Binding-site contacts:
Ligand atom C4 contacts residue GLY78 of chain 3.E at 3.3 Å.
Ligand atom O1B contacts residue TYR72 of chain 3.E at 3.8 Å.
Ligand atom C8 contacts residue ARG77 of chain 3.E at 4.2 Å.
Ligand atom O1B contacts residue SER89 of chain 3.E at 4.1 Å.
Ligand atom O1B contacts residue ARG77 of chain 3.E at 2.8 Å (salt-bridge).
Ligand atom O4 contacts residue HIS298 of chain 3.E at 3.0 Å (h-bond).
Ligand atom O1A contacts residue TYR72 of chain 3.E at 3.5 Å.
Ligand atom C1 contacts residue TYR72 of chain 3.E at 3.8 Å (hydrophobic).
Ligand atom O1A contacts residue ARG77 of chain 3.E at 3.1 Å (salt-bridge).
Ligand atom O4 contacts residue TYR72 of chain 3.E at 4.2 Å.
Ligand atom O4 contacts residue ILE79 of chain 3.E at 3.5 Å (h-bond).
Ligand atom C1 contacts residue SER89 of chain 3.E at 4.2 Å.
Ligand atom C4 contacts residue TYR72 of chain 3.E at 3.4 Å (hydrophobic).
Ligand atom O4 contacts residue GLY78 of chain 3.E at 3.0 Å.
Ligand atom C6 contacts residue TYR72 of chain 3.E at 3.3 Å (hydrophobic).
Ligand atom C8 contacts residue TYR72 of chain 3.E at 4.1 Å (hydrophobic).
Ligand atom O3 contacts residue GLY78 of chain 3.E at 3.6 Å.
Ligand atom O4 contacts residue VAL296 of chain 3.E at 4.0 Å.
Ligand atom O6 contacts residue ASN93 of chain 3.E at 3.5 Å (h-bond).
Ligand atom O8 contacts residue TYR72 of chain 3.E at 3.5 Å (h-bond).
Ligand atom C1 contacts residue GLY78 of chain 3.E at 4.0 Å.
Ligand atom C6 contacts residue ASN93 of chain 3.E at 3.4 Å.
Ligand atom O1A contacts residue GLY78 of chain 3.E at 3.3 Å (h-bond).
Ligand atom C7 contacts residue TYR72 of chain 3.E at 3.9 Å (hydrophobic).
Ligand atom N5 contacts residue TYR72 of chain 3.E at 3.1 Å (h-bond).
Ligand atom O4 contacts residue THR291 of chain 3.E at 3.4 Å.
Ligand atom C2 contacts residue GLY78 of chain 3.E at 4.1 Å.
Ligand atom O10 contacts residue THR291 of chain 3.E at 3.8 Å.
Ligand atom C4 contacts residue HIS298 of chain 3.E at 3.6 Å.
Ligand atom O1A contacts residue SER89 of chain 3.E at 3.4 Å (h-bond).
Ligand atom C5 contacts residue ASN93 of chain 3.E at 4.1 Å.
Ligand atom C3 contacts residue GLY78 of chain 3.E at 4.0 Å.
Ligand atom O10 contacts residue ASN293 of chain 3.E at 3.9 Å.
Ligand atom C3 contacts residue GLY78 of chain 3.E at 4.0 Å.
Ligand atom O1B contacts residue ASN80 of chain 3.E at 4.2 Å.
Ligand atom C3 contacts residue HIS298 of chain 3.E at 3.8 Å.
Ligand atom C11 contacts residue ASP85 of chain 3.A at 3.8 Å.
Ligand atom C5 contacts residue TYR72 of chain 3.E at 3.4 Å (hydrophobic).
Ligand atom C1 contacts residue ARG77 of chain 3.E at 3.4 Å.
Ligand atom C3 contacts residue VAL296 of chain 3.E at 3.7 Å (hydrophobic).

Sequence of chain 3.A:
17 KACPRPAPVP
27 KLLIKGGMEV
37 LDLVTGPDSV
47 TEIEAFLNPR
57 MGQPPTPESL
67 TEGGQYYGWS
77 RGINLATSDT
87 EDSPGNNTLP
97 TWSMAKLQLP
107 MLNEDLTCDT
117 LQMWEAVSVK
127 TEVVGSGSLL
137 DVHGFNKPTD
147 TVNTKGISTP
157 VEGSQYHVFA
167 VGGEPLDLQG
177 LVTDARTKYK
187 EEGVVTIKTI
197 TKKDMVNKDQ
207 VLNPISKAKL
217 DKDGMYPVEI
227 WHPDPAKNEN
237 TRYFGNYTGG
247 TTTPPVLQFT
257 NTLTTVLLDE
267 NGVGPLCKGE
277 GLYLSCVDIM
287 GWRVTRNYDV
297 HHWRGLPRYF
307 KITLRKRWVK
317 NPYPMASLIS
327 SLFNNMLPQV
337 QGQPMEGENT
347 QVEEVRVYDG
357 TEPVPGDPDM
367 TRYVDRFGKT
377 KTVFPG

The small molecule below binds the protein below.
Small molecule (SMILES): CC(=O)N[C@@H]1[C@@H](O[C@@H]2O[C@H](CO)[C@H](O)[C@H](O[C@]3(C(=O)O)C[C@H](O)[C@@H](NC(C)=O)[C@H]([C@H](O)[C@H](O)CO)O3)[C@H]2O)[C@H](O)[C@@H](CO[C@]2(C(=O)O)C[C@H](O)[C@@H](NC(C)=O)[C@H]([C@H](O)[C@H](O)CO)O2)O[C@H]1O

Sequence of chain 3.E:
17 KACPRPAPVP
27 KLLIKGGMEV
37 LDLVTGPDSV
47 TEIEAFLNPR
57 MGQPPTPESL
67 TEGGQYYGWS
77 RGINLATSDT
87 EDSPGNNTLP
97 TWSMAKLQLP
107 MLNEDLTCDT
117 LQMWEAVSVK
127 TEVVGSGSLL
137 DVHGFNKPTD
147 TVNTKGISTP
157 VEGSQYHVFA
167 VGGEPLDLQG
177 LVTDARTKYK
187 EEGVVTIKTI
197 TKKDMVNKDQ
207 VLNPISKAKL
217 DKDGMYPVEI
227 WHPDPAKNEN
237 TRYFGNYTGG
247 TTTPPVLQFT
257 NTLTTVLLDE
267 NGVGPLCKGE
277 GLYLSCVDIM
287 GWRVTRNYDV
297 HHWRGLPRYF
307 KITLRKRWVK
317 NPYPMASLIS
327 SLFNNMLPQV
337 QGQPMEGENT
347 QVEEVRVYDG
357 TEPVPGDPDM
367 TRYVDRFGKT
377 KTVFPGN